Sequence of chain 1.B:
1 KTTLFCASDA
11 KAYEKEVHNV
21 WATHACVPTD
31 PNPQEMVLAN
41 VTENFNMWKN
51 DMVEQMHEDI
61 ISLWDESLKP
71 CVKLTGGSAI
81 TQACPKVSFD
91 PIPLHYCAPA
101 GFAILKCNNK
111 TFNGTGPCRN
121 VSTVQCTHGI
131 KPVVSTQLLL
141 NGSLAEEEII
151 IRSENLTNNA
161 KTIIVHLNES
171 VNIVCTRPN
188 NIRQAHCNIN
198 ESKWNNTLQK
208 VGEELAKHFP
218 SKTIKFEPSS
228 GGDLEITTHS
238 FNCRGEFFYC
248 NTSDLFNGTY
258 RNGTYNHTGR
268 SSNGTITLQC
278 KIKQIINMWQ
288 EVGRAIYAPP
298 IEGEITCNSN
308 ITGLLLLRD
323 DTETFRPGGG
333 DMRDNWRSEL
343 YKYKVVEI

This small molecule binds to this protein.
Small molecule (SMILES): CC(=O)N[C@@H]1[C@@H](O)[C@H](O)[C@@H](CO)O[C@H]1O

Binding-site contacts:
Ligand atom C2 contacts residue THR157 of chain 1.B at 4.4 Å.
Ligand atom C6 contacts residue THR157 of chain 1.B at 4.1 Å.
Ligand atom C5 contacts residue ASN155 of chain 1.B at 4.4 Å.
Ligand atom O6 contacts residue ASN158 of chain 1.B at 4.0 Å.
Ligand atom C5 contacts residue THR157 of chain 1.B at 3.6 Å.
Ligand atom O5 contacts residue THR157 of chain 1.B at 3.0 Å (h-bond).
Ligand atom O7 contacts residue ASN155 of chain 1.B at 3.9 Å.
Ligand atom O5 contacts residue ASN155 of chain 1.B at 3.1 Å (h-bond).
Ligand atom C2 contacts residue ASN155 of chain 1.B at 3.6 Å.
Ligand atom O6 contacts residue ASN155 of chain 1.B at 4.5 Å.
Ligand atom N2 contacts residue ASN155 of chain 1.B at 4.3 Å.
Ligand atom C7 contacts residue ASN155 of chain 1.B at 4.4 Å.
Ligand atom O5 contacts residue ASN158 of chain 1.B at 4.1 Å.
Ligand atom C1 contacts residue THR157 of chain 1.B at 3.0 Å.
Ligand atom C1 contacts residue ASN155 of chain 1.B at 2.9 Å.
Ligand atom O6 contacts residue THR157 of chain 1.B at 4.5 Å.